This small molecule binds to this protein.
Small molecule (SMILES): Cc1ccncc1NC(=O)Cc1cccc(C(F)(F)F)c1

Sequence of chain 2.A:
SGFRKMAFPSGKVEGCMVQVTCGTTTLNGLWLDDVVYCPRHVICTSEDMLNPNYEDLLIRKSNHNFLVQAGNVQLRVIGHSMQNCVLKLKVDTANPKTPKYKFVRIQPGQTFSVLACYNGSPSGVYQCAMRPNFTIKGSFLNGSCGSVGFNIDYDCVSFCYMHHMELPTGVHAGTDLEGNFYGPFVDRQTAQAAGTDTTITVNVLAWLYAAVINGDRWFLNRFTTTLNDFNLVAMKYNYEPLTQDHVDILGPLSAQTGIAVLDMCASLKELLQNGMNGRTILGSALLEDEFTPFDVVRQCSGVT

Binding-site contacts:
Ligand atom F contacts residue MET165 of chain 1.A at 3.2 Å.
Ligand atom F2 contacts residue GLN189 of chain 1.A at 3.8 Å.
Ligand atom C3 contacts residue LEU141 of chain 1.A at 3.9 Å (hydrophobic).
Ligand atom C7 contacts residue CYS145 of chain 1.A at 3.9 Å (hydrophobic).
Ligand atom C14 contacts residue ASP187 of chain 1.A at 3.7 Å.
Ligand atom O contacts residue GLU166 of chain 1.A at 3.1 Å (salt-bridge).
Ligand atom F1 contacts residue TYR54 of chain 1.A at 3.5 Å.
Ligand atom F1 contacts residue HIS41 of chain 1.A at 3.2 Å.
Ligand atom N contacts residue PHE140 of chain 1.A at 3.5 Å.
Ligand atom C2 contacts residue GLU166 of chain 1.A at 3.6 Å.
Ligand atom F1 contacts residue ASP187 of chain 1.A at 3.7 Å.
Ligand atom F contacts residue HIS41 of chain 1.A at 3.6 Å.
Ligand atom C3 contacts residue PHE140 of chain 1.A at 3.1 Å (hydrophobic).
Ligand atom C6 contacts residue CYS145 of chain 1.A at 3.9 Å (hydrophobic).
Ligand atom C6 contacts residue HIS164 of chain 1.A at 3.9 Å.
Ligand atom O contacts residue MET165 of chain 1.A at 3.3 Å.
Ligand atom C4 contacts residue MET165 of chain 1.A at 3.9 Å (hydrophobic).
Ligand atom C4 contacts residue HIS163 of chain 1.A at 3.1 Å.
Ligand atom C contacts residue ASN142 of chain 1.A at 3.8 Å.
Ligand atom C10 contacts residue GLN189 of chain 1.A at 3.6 Å.
Ligand atom F2 contacts residue MET165 of chain 1.A at 3.2 Å.
Ligand atom C13 contacts residue HIS164 of chain 1.A at 3.7 Å.
Ligand atom C14 contacts residue ARG188 of chain 1.A at 3.9 Å.
Ligand atom N contacts residue SER144 of chain 1.A at 3.8 Å.
Ligand atom C4 contacts residue GLU166 of chain 1.A at 3.7 Å.
Ligand atom N contacts residue GLU166 of chain 1.A at 3.6 Å.
Ligand atom N1 contacts residue CYS145 of chain 1.A at 3.6 Å (h-bond).
Ligand atom C1 contacts residue LEU141 of chain 1.A at 3.9 Å (hydrophobic).
Ligand atom F2 contacts residue ARG188 of chain 1.A at 2.7 Å.
Ligand atom C1 contacts residue ASN142 of chain 1.A at 3.9 Å.
Ligand atom F contacts residue ASP187 of chain 1.A at 3.4 Å.
Ligand atom C3 contacts residue HIS163 of chain 1.A at 3.8 Å.
Ligand atom C2 contacts residue LEU141 of chain 1.A at 3.6 Å (hydrophobic).
Ligand atom F1 contacts residue MET49 of chain 1.A at 3.5 Å.
Ligand atom N contacts residue HIS163 of chain 1.A at 2.6 Å (h-bond).
Ligand atom C14 contacts residue MET165 of chain 1.A at 3.6 Å (hydrophobic).
Ligand atom N contacts residue HIS172 of chain 1.A at 3.9 Å.
Ligand atom F2 contacts residue ASP187 of chain 1.A at 2.8 Å.
Ligand atom C2 contacts residue PHE140 of chain 1.A at 3.5 Å (hydrophobic).
Ligand atom C3 contacts residue GLU166 of chain 1.A at 3.5 Å.

Sequence of chain 1.A:
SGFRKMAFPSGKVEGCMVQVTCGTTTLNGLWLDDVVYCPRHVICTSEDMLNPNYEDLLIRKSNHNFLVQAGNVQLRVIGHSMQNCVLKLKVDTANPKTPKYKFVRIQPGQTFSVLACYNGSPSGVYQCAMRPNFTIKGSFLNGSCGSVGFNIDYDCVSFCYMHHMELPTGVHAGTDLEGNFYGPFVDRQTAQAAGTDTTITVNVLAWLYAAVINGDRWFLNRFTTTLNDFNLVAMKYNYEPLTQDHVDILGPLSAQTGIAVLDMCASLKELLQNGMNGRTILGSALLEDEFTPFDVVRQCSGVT